Binding-site contacts:
Ligand atom C8 contacts residue ASN162 of chain 2.A at 4.5 Å.
Ligand atom C4 contacts residue ASN162 of chain 2.A at 4.2 Å.
Ligand atom O5 contacts residue ASN162 of chain 2.A at 2.4 Å (h-bond).
Ligand atom C1 contacts residue ASN162 of chain 2.A at 1.4 Å.
Ligand atom C2 contacts residue ASN162 of chain 2.A at 2.4 Å.
Ligand atom C7 contacts residue ASN162 of chain 2.A at 3.4 Å.
Ligand atom C3 contacts residue ASN162 of chain 2.A at 3.8 Å.
Ligand atom O7 contacts residue ASN162 of chain 2.A at 3.7 Å.
Ligand atom C5 contacts residue ASN162 of chain 2.A at 3.6 Å.
Ligand atom C8 contacts residue TYR212 of chain 2.A at 3.5 Å (hydrophobic).
Ligand atom N2 contacts residue ASN162 of chain 2.A at 2.8 Å (h-bond).

This small molecule binds to this protein.
Small molecule (SMILES): CC(=O)N[C@@H]1[C@@H](O)[C@H](O)[C@@H](CO)O[C@H]1O

Sequence of chain 2.A:
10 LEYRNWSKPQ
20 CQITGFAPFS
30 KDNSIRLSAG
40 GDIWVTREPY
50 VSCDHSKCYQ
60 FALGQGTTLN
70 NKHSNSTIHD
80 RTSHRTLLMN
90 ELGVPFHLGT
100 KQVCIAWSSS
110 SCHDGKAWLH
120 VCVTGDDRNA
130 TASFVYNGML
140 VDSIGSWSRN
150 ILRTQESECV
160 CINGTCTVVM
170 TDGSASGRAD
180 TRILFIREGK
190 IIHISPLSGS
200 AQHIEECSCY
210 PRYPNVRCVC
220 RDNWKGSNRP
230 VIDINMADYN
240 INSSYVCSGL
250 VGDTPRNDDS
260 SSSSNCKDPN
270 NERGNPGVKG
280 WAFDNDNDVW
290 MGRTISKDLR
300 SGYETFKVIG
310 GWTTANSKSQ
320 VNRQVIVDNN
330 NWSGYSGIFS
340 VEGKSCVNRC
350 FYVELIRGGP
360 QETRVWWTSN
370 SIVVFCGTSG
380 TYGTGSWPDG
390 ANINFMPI